Binding-site contacts:
Ligand atom CD contacts residue GLU180 of chain 1.A at 2.9 Å.
Ligand atom OD1 contacts residue ASN224 of chain 1.A at 3.6 Å.
Ligand atom CG contacts residue GLU180 of chain 1.A at 3.4 Å.
Ligand atom SD contacts residue GLY53 of chain 1.A at 3.7 Å.
Ligand atom N contacts residue ASN173 of chain 1.A at 3.0 Å (h-bond).
Ligand atom CA contacts residue ASN173 of chain 1.A at 3.4 Å.
Ligand atom O1P contacts residue ARG56 of chain 1.A at 3.0 Å (salt-bridge).
Ligand atom CG2 contacts residue ASN173 of chain 1.A at 3.8 Å.
Ligand atom CB contacts residue ASN224 of chain 1.A at 3.7 Å.
Ligand atom CE contacts residue ALA54 of chain 1.A at 3.4 Å (hydrophobic).
Ligand atom O contacts residue LEU172 of chain 1.A at 3.7 Å.
Ligand atom CE contacts residue ASN50 of chain 1.A at 3.4 Å.
Ligand atom CG2 contacts residue VAL176 of chain 1.A at 3.7 Å (hydrophobic).
Ligand atom O contacts residue VAL176 of chain 1.A at 3.4 Å.
Ligand atom CG contacts residue LEU220 of chain 1.A at 3.4 Å (hydrophobic).
Ligand atom O contacts residue ASN224 of chain 1.A at 3.1 Å (h-bond).
Ligand atom O2P contacts residue ARG56 of chain 1.A at 3.2 Å (salt-bridge).
Ligand atom O3P contacts residue TYR128 of chain 1.A at 2.7 Å (h-bond).
Ligand atom N contacts residue ASN224 of chain 1.A at 3.0 Å (h-bond).
Ligand atom CB contacts residue LEU172 of chain 1.A at 3.7 Å (hydrophobic).
Ligand atom O3P contacts residue ARG127 of chain 1.A at 3.0 Å (salt-bridge).
Ligand atom CZ contacts residue GLU180 of chain 1.A at 3.4 Å.
Ligand atom C contacts residue ASN173 of chain 1.A at 3.7 Å.
Ligand atom CA contacts residue ASN224 of chain 1.A at 3.7 Å.
Ligand atom O3P contacts residue LYS49 of chain 1.A at 3.4 Å (salt-bridge).
Ligand atom CB contacts residue ASN173 of chain 1.A at 3.3 Å.
Ligand atom NH1 contacts residue ARG60 of chain 1.A at 3.7 Å.
Ligand atom CG contacts residue LYS49 of chain 1.A at 3.8 Å.
Ligand atom O contacts residue ASN173 of chain 1.A at 3.0 Å (h-bond).
Ligand atom P contacts residue LYS49 of chain 1.A at 3.6 Å.
Ligand atom CE contacts residue GLY53 of chain 1.A at 3.6 Å.
Ligand atom O contacts residue LYS120 of chain 1.A at 3.1 Å (salt-bridge).
Ligand atom NH1 contacts residue GLU180 of chain 1.A at 3.1 Å (salt-bridge).
Ligand atom O1P contacts residue ARG127 of chain 1.A at 3.0 Å (salt-bridge).
Ligand atom CD2 contacts residue ILE217 of chain 1.A at 3.5 Å (hydrophobic).
Ligand atom OD1 contacts residue LEU220 of chain 1.A at 3.4 Å.
Ligand atom CG contacts residue ASN50 of chain 1.A at 3.5 Å.
Ligand atom NE contacts residue GLU180 of chain 1.A at 2.3 Å (salt-bridge).
Ligand atom O2P contacts residue LYS49 of chain 1.A at 2.7 Å (salt-bridge).
Ligand atom O contacts residue LYS49 of chain 1.A at 2.9 Å.

Sequence of chain 1.A:
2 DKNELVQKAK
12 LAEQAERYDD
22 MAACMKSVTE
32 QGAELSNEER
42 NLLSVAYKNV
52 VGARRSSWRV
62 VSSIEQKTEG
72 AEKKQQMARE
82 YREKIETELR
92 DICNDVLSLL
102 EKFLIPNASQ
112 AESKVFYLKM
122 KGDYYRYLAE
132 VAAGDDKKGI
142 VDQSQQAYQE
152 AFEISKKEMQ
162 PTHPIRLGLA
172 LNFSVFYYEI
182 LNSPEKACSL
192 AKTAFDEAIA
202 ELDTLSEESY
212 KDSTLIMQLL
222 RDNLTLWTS

This protein binds this small molecule.
Small molecule (SMILES): CSCC[C@@H](C=O)NC(=O)[C@H](C)NC(=O)[C@@H]1CCCN1C(=O)[C@H](CC(C)C)NC(=O)[C@@H](NC(=O)[C@H](CC(N)=O)NC(=O)[C@H](CCCN=C(N)N)NC(=O)[C@H](CCCN=C(N)N)NC(=O)[C@@H]1CCCN1)[C@@H](C)OP(=O)(O)O